Sequence of chain 53.C:
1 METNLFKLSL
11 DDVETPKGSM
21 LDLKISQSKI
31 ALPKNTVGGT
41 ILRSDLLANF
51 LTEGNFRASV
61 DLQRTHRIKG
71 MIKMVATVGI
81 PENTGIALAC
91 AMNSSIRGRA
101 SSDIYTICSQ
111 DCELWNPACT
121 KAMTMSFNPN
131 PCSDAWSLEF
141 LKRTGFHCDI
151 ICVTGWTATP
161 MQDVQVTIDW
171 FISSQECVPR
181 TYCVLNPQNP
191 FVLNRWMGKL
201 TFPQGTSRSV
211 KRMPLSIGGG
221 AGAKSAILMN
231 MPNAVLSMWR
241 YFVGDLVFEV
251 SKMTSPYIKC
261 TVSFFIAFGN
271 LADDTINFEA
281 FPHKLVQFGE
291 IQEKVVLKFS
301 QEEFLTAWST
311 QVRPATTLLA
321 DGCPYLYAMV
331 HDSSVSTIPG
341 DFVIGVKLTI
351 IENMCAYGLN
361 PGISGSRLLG

Binding-site contacts:
Ligand atom C5' contacts residue GLU2 of chain 53.C at 3.2 Å.
Ligand atom N6 contacts residue ILE350 of chain 24.C at 4.0 Å.
Ligand atom C4' contacts residue SER126 of chain 24.C at 3.4 Å.
Ligand atom N7 contacts residue ILE350 of chain 24.C at 3.8 Å.
Ligand atom C2 contacts residue VAL192 of chain 24.C at 3.7 Å (hydrophobic).
Ligand atom O2' contacts residue MET1 of chain 53.C at 3.2 Å (h-bond).
Ligand atom O5' contacts residue LYS7 of chain 53.C at 3.4 Å (salt-bridge).
Ligand atom OP1 contacts residue SER126 of chain 24.C at 2.8 Å (h-bond).
Ligand atom O4' contacts residue PRO190 of chain 24.C at 3.2 Å.
Ligand atom C5' contacts residue SER126 of chain 24.C at 3.9 Å.
Ligand atom C5' contacts residue THR124 of chain 24.C at 3.5 Å.
Ligand atom OP1 contacts residue THR3 of chain 53.C at 2.9 Å (h-bond).
Ligand atom C5 contacts residue ILE350 of chain 24.C at 3.6 Å (hydrophobic).
Ligand atom C4 contacts residue VAL192 of chain 24.C at 3.9 Å (hydrophobic).
Ligand atom N6 contacts residue THR349 of chain 24.C at 3.9 Å.
Ligand atom O4' contacts residue ARG180 of chain 24.C at 4.0 Å.
Ligand atom C6 contacts residue ILE350 of chain 24.C at 3.8 Å (hydrophobic).
Ligand atom OP1 contacts residue THR124 of chain 24.C at 4.0 Å.
Ligand atom N3 contacts residue ARG180 of chain 24.C at 4.0 Å.
Ligand atom O2' contacts residue SER126 of chain 24.C at 3.6 Å (h-bond).
Ligand atom C4' contacts residue THR124 of chain 24.C at 3.6 Å.
Ligand atom C1' contacts residue PRO190 of chain 24.C at 3.9 Å (hydrophobic).
Ligand atom O3' contacts residue THR3 of chain 53.C at 3.8 Å.
Ligand atom P contacts residue THR3 of chain 53.C at 3.9 Å.
Ligand atom C4' contacts residue GLU2 of chain 53.C at 3.5 Å.
Ligand atom P contacts residue LYS7 of chain 53.C at 3.2 Å.
Ligand atom P contacts residue SER126 of chain 24.C at 3.7 Å.
Ligand atom O2' contacts residue MET125 of chain 24.C at 3.6 Å.
Ligand atom OP1 contacts residue ASN4 of chain 53.C at 3.5 Å.
Ligand atom OP2 contacts residue LYS7 of chain 53.C at 2.6 Å (salt-bridge).
Ligand atom O2' contacts residue ARG180 of chain 24.C at 3.9 Å.
Ligand atom O3' contacts residue SER126 of chain 24.C at 3.3 Å.
Ligand atom C2 contacts residue ARG180 of chain 24.C at 3.6 Å.
Ligand atom OP1 contacts residue LYS7 of chain 53.C at 3.4 Å (salt-bridge).
Ligand atom C4' contacts residue MET1 of chain 53.C at 3.9 Å (hydrophobic).
Ligand atom OP1 contacts residue THR124 of chain 24.C at 3.8 Å.
Ligand atom C1' contacts residue ARG180 of chain 24.C at 3.7 Å.
Ligand atom N3 contacts residue VAL192 of chain 24.C at 3.4 Å.
Ligand atom O4' contacts residue MET1 of chain 53.C at 3.7 Å.
Ligand atom O3' contacts residue GLU2 of chain 53.C at 3.6 Å.

A protein and the small-molecule ligand that binds it are described below.
Small molecule (SMILES): Nc1ccn([C@@H]2O[C@H](CO[P](=O)(O)O[C@H]3[C@@H](O)[C@H](n4ccc(=O)[nH]c4=O)O[C@@H]3CO[P](=O)(O)O[C@H]3[C@@H](O)[C@H](n4ccc(N)nc4=O)O[C@@H]3CO[P](=O)(O)O[C@H]3[C@@H](O)[C@H](n4ccc(=O)[nH]c4=O)O[C@@H]3CO[P](=O)(O)O[C@H]3[C@@H](O)[C@H](n4cnc5c(=O)nc(N)[nH]c54)O[C@@H]3CO[P](=O)(O)O[C@H]3[C@@H](O)[C@H](n4cnc5c(N)ncnc54)O[C@@H]3CO)[C@@H](O)[C@H]2O)c(=O)n1

Sequence of chain 24.C:
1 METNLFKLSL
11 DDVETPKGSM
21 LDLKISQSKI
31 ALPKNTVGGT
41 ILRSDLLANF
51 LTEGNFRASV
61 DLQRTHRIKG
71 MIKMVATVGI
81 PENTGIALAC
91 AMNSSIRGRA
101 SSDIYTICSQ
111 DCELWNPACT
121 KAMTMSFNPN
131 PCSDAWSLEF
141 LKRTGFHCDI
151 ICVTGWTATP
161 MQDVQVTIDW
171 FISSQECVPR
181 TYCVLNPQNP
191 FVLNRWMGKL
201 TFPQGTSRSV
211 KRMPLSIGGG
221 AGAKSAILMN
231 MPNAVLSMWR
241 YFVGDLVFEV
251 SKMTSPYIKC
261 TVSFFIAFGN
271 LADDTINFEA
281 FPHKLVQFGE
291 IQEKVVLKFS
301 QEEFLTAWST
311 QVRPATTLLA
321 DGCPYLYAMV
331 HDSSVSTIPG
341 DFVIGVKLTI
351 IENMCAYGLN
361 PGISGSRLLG